The small molecule below binds the protein below.
Small molecule (SMILES): CC(=O)N[C@@H]1[C@@H](O)[C@H](O)[C@@H](CO)O[C@H]1O

Sequence of chain 1.A:
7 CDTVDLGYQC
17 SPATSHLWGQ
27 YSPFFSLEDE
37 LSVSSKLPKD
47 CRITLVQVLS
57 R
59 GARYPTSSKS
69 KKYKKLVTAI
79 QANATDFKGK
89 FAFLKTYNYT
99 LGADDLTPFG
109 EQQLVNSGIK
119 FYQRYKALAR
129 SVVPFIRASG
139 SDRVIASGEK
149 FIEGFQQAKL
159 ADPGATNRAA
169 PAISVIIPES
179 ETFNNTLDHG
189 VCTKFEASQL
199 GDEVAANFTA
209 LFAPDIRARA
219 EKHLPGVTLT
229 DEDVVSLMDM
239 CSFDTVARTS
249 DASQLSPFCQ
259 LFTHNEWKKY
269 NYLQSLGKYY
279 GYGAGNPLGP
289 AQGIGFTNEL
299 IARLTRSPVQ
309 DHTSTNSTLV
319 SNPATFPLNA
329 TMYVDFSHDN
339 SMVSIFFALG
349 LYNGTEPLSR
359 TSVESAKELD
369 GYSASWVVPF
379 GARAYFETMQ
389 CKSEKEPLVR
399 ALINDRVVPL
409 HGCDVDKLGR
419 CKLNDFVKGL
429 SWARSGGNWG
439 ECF

Binding-site contacts:
Ligand atom C6 contacts residue ASN327 of chain 1.A at 4.2 Å.
Ligand atom O5 contacts residue PRO325 of chain 1.A at 4.4 Å.
Ligand atom C6 contacts residue PRO321 of chain 1.A at 3.6 Å (hydrophobic).
Ligand atom C1 contacts residue ASN327 of chain 1.A at 1.4 Å.
Ligand atom O6 contacts residue LEU326 of chain 1.A at 3.0 Å (h-bond).
Ligand atom N2 contacts residue ASN327 of chain 1.A at 3.1 Å (h-bond).
Ligand atom O5 contacts residue ASN327 of chain 1.A at 2.3 Å (h-bond).
Ligand atom O6 contacts residue PRO325 of chain 1.A at 3.7 Å.
Ligand atom N2 contacts residue PRO325 of chain 1.A at 3.4 Å.
Ligand atom C1 contacts residue PRO325 of chain 1.A at 4.1 Å (hydrophobic).
Ligand atom O7 contacts residue PRO325 of chain 1.A at 4.1 Å.
Ligand atom O7 contacts residue PHE133 of chain 1.A at 4.4 Å.
Ligand atom C5 contacts residue PRO321 of chain 1.A at 4.2 Å (hydrophobic).
Ligand atom C5 contacts residue ASN327 of chain 1.A at 3.2 Å.
Ligand atom O6 contacts residue ASN327 of chain 1.A at 4.2 Å.
Ligand atom C4 contacts residue PRO321 of chain 1.A at 4.0 Å (hydrophobic).
Ligand atom C7 contacts residue PRO325 of chain 1.A at 4.3 Å (hydrophobic).
Ligand atom C7 contacts residue ASN327 of chain 1.A at 4.2 Å.
Ligand atom C2 contacts residue PRO325 of chain 1.A at 4.0 Å (hydrophobic).
Ligand atom C5 contacts residue LEU326 of chain 1.A at 4.2 Å (hydrophobic).
Ligand atom C8 contacts residue ALA328 of chain 1.A at 4.4 Å (hydrophobic).
Ligand atom C4 contacts residue ASN327 of chain 1.A at 4.2 Å.
Ligand atom C6 contacts residue PRO325 of chain 1.A at 4.2 Å (hydrophobic).
Ligand atom C4 contacts residue PRO325 of chain 1.A at 4.0 Å (hydrophobic).
Ligand atom C3 contacts residue PRO325 of chain 1.A at 4.0 Å (hydrophobic).
Ligand atom C7 contacts residue ALA328 of chain 1.A at 3.8 Å (hydrophobic).
Ligand atom C3 contacts residue ASN327 of chain 1.A at 4.0 Å.
Ligand atom C6 contacts residue LEU326 of chain 1.A at 4.1 Å (hydrophobic).
Ligand atom O7 contacts residue ALA328 of chain 1.A at 3.7 Å.
Ligand atom C2 contacts residue ASN327 of chain 1.A at 2.7 Å.
Ligand atom N2 contacts residue ALA328 of chain 1.A at 3.9 Å.
Ligand atom O4 contacts residue PRO325 of chain 1.A at 3.8 Å.
Ligand atom O6 contacts residue PRO321 of chain 1.A at 4.2 Å.
Ligand atom C5 contacts residue PRO325 of chain 1.A at 3.6 Å (hydrophobic).
Ligand atom O4 contacts residue ALA322 of chain 1.A at 4.2 Å.
Ligand atom O4 contacts residue PRO321 of chain 1.A at 3.0 Å (h-bond).